Sequence of chain 3.A:
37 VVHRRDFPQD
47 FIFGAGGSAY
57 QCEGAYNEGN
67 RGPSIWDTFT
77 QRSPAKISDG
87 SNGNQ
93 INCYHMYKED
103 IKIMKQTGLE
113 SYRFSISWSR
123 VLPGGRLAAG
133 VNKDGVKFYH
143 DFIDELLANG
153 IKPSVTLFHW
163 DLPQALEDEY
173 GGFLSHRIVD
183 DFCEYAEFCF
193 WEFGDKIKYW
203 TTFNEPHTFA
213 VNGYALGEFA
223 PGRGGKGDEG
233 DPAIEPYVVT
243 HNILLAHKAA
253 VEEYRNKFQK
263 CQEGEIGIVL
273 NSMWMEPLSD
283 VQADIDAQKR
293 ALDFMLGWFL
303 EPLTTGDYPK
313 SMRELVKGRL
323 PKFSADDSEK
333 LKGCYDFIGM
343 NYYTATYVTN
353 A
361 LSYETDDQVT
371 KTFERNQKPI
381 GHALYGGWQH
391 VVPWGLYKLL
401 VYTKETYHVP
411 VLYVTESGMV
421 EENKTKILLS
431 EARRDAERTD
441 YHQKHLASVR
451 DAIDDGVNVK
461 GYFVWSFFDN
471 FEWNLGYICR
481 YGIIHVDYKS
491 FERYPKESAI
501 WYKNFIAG

Binding-site contacts:
Ligand atom C30 contacts residue GLU416 of chain 3.A at 3.4 Å.
Ligand atom O35 contacts residue GLN57 of chain 3.A at 3.2 Å (h-bond).
Ligand atom O34 contacts residue GLU472 of chain 3.A at 3.4 Å (salt-bridge).
Ligand atom C21 contacts residue TRP388 of chain 3.A at 3.2 Å (hydrophobic).
Ligand atom C29 contacts residue GLU416 of chain 3.A at 3.2 Å.
Ligand atom O36 contacts residue TRP473 of chain 3.A at 2.9 Å (h-bond).
Ligand atom C7 contacts residue TRP388 of chain 3.A at 3.5 Å (hydrophobic).
Ligand atom C32 contacts residue TRP465 of chain 3.A at 3.4 Å (hydrophobic).
Ligand atom O36 contacts residue HIS161 of chain 3.A at 3.0 Å (h-bond).
Ligand atom O22 contacts residue TRP388 of chain 3.A at 2.8 Å.
Ligand atom C10 contacts residue TRP388 of chain 3.A at 3.5 Å (hydrophobic).
Ligand atom O37 contacts residue GLU416 of chain 3.A at 2.4 Å (salt-bridge).
Ligand atom C31 contacts residue TRP465 of chain 3.A at 3.5 Å (hydrophobic).
Ligand atom C20 contacts residue TRP388 of chain 3.A at 3.5 Å (hydrophobic).
Ligand atom O36 contacts residue GLN57 of chain 3.A at 3.4 Å (h-bond).
Ligand atom C33 contacts residue GLU472 of chain 3.A at 3.3 Å.
Ligand atom O27 contacts residue GLU207 of chain 3.A at 2.6 Å (salt-bridge).
Ligand atom O37 contacts residue GLU207 of chain 3.A at 2.2 Å (salt-bridge).
Ligand atom C32 contacts residue TYR345 of chain 3.A at 3.4 Å (hydrophobic).
Ligand atom O35 contacts residue TRP465 of chain 3.A at 2.5 Å (h-bond).
Ligand atom C33 contacts residue TYR481 of chain 3.A at 3.3 Å (hydrophobic).
Ligand atom C17 contacts residue GLU207 of chain 3.A at 3.5 Å.
Ligand atom C26 contacts residue PHE221 of chain 3.A at 2.8 Å (hydrophobic).
Ligand atom C8 contacts residue TRP388 of chain 3.A at 3.1 Å (hydrophobic).
Ligand atom O18 contacts residue TYR345 of chain 3.A at 3.5 Å.
Ligand atom C23 contacts residue TRP388 of chain 3.A at 3.4 Å (hydrophobic).
Ligand atom C28 contacts residue GLU416 of chain 3.A at 3.3 Å.
Ligand atom O37 contacts residue ASN206 of chain 3.A at 3.3 Å (h-bond).
Ligand atom N9 contacts residue TRP388 of chain 3.A at 3.2 Å.
Ligand atom C13 contacts residue TRP388 of chain 3.A at 3.5 Å (hydrophobic).
Ligand atom O35 contacts residue GLU472 of chain 3.A at 3.1 Å (salt-bridge).
Ligand atom C2 contacts residue GLY386 of chain 3.A at 3.4 Å.
Ligand atom O18 contacts residue GLU207 of chain 3.A at 3.5 Å (salt-bridge).
Ligand atom C23 contacts residue MET297 of chain 3.A at 3.2 Å (hydrophobic).
Ligand atom C29 contacts residue GLU207 of chain 3.A at 3.0 Å.
Ligand atom C23 contacts residue ASN273 of chain 3.A at 3.5 Å.
Ligand atom O34 contacts residue TYR481 of chain 3.A at 2.9 Å (h-bond).
Ligand atom C1 contacts residue GLY386 of chain 3.A at 3.0 Å.
Ligand atom C28 contacts residue GLU207 of chain 3.A at 3.0 Å.
Ligand atom O37 contacts residue ASN343 of chain 3.A at 3.4 Å (h-bond).

This protein binds this small molecule.
Small molecule (SMILES): CC[C@H]1[C@H](O[C@@H]2O[C@H](CO)[C@@H](O)[C@H](O)[C@H]2O)OC=C(C(=O)OC)[C@H]1C[C@@H]1NCCc2c1[nH]c1ccccc21